Sequence of chain 16.A:
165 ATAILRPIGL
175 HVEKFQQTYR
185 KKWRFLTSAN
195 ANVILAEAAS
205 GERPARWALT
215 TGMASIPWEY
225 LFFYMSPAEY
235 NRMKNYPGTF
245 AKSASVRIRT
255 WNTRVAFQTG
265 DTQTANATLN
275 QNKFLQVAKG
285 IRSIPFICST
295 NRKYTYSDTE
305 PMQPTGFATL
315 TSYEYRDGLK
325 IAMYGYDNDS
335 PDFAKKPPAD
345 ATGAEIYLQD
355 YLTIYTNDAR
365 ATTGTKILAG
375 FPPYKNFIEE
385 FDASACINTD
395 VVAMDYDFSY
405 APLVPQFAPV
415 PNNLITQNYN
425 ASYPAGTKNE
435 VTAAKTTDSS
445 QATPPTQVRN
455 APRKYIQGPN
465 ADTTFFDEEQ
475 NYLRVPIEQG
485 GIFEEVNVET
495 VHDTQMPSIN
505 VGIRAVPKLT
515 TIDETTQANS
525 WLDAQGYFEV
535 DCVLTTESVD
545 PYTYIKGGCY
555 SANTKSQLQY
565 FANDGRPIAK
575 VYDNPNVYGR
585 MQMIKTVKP

Sequence of chain 19.A:
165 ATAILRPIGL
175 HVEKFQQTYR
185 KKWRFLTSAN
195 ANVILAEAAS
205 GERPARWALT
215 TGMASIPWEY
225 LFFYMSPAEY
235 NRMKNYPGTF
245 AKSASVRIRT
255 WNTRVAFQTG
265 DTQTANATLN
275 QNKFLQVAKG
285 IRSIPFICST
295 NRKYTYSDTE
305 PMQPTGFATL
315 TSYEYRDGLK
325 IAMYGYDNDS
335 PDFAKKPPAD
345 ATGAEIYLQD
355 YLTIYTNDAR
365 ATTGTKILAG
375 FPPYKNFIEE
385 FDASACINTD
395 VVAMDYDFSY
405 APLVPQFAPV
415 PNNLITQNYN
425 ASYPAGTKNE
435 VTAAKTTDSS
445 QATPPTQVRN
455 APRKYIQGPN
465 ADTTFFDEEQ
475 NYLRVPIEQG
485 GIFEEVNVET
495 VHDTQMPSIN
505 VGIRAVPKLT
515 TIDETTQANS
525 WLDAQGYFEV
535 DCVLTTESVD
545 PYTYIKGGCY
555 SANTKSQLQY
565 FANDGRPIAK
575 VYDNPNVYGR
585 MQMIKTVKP

Binding-site contacts:
Ligand atom N4 contacts residue LEU169 of chain 19.A at 3.9 Å.
Ligand atom C6 contacts residue LYS186 of chain 16.A at 3.7 Å.
Ligand atom O3' contacts residue ARG184 of chain 16.A at 3.1 Å (salt-bridge).
Ligand atom O4' contacts residue ASP535 of chain 16.A at 3.7 Å.
Ligand atom C2 contacts residue ILE172 of chain 19.A at 3.8 Å (hydrophobic).
Ligand atom N4 contacts residue ILE172 of chain 19.A at 3.7 Å.
Ligand atom C6 contacts residue DC1 of chain 17.C at 3.5 Å.
Ligand atom N1 contacts residue PRO171 of chain 19.A at 3.8 Å.
Ligand atom C5' contacts residue ARG251 of chain 16.A at 3.8 Å.
Ligand atom N1 contacts residue DC1 of chain 17.C at 2.9 Å (h-bond).
Ligand atom C2 contacts residue PRO171 of chain 19.A at 3.6 Å (hydrophobic).
Ligand atom N4 contacts residue LYS186 of chain 16.A at 3.9 Å.
Ligand atom N4 contacts residue ASN380 of chain 17.A at 3.1 Å (h-bond).
Ligand atom N3 contacts residue LYS186 of chain 16.A at 3.5 Å.
Ligand atom C2 contacts residue DC1 of chain 17.C at 3.5 Å.
Ligand atom N1 contacts residue ARG170 of chain 19.A at 2.5 Å (salt-bridge).
Ligand atom O6 contacts residue ARG170 of chain 19.A at 0.9 Å (salt-bridge).
Ligand atom C6 contacts residue ARG170 of chain 19.A at 1.9 Å.
Ligand atom N4 contacts residue LYS379 of chain 17.A at 3.0 Å (salt-bridge).
Ligand atom C5 contacts residue LYS186 of chain 16.A at 3.6 Å.
Ligand atom N2 contacts residue ILE172 of chain 19.A at 3.6 Å.
Ligand atom C5' contacts residue ARG184 of chain 16.A at 3.4 Å.
Ligand atom C5 contacts residue ARG170 of chain 19.A at 3.1 Å.
Ligand atom OP1 contacts residue ARG184 of chain 16.A at 2.5 Å (salt-bridge).
Ligand atom P contacts residue ARG184 of chain 16.A at 2.8 Å.
Ligand atom OP1 contacts residue ARG251 of chain 16.A at 3.4 Å (salt-bridge).
Ligand atom N3 contacts residue ILE172 of chain 19.A at 3.5 Å.
Ligand atom C4' contacts residue ARG184 of chain 16.A at 3.4 Å.
Ligand atom C4' contacts residue ARG251 of chain 16.A at 3.8 Å.
Ligand atom O5' contacts residue ARG184 of chain 16.A at 2.3 Å (salt-bridge).
Ligand atom O6 contacts residue DC1 of chain 17.C at 2.9 Å (h-bond).
Ligand atom C4 contacts residue ILE172 of chain 19.A at 3.5 Å (hydrophobic).
Ligand atom N2 contacts residue PRO171 of chain 19.A at 2.9 Å (h-bond).
Ligand atom C4 contacts residue LYS186 of chain 16.A at 3.6 Å.
Ligand atom C2 contacts residue ARG170 of chain 19.A at 3.9 Å.
Ligand atom N2 contacts residue DC1 of chain 17.C at 2.8 Å (h-bond).
Ligand atom N7 contacts residue ARG170 of chain 19.A at 3.8 Å.
Ligand atom O2 contacts residue ARG184 of chain 16.A at 3.7 Å.
Ligand atom O2 contacts residue LYS185 of chain 16.A at 3.7 Å.
Ligand atom C4 contacts residue LYS379 of chain 17.A at 3.9 Å.

A small-molecule ligand and the protein it binds are described below.
Small molecule (SMILES): N=c1ccn([C@H]2C[C@H](O[P](=O)(O)OC[C@H]3O[C@@H](n4cnc5c(=O)nc(N)[nH]c54)C[C@@H]3O)[C@@H](COP(=O)=O)O2)c(=O)[nH]1

Sequence of chain 17.A:
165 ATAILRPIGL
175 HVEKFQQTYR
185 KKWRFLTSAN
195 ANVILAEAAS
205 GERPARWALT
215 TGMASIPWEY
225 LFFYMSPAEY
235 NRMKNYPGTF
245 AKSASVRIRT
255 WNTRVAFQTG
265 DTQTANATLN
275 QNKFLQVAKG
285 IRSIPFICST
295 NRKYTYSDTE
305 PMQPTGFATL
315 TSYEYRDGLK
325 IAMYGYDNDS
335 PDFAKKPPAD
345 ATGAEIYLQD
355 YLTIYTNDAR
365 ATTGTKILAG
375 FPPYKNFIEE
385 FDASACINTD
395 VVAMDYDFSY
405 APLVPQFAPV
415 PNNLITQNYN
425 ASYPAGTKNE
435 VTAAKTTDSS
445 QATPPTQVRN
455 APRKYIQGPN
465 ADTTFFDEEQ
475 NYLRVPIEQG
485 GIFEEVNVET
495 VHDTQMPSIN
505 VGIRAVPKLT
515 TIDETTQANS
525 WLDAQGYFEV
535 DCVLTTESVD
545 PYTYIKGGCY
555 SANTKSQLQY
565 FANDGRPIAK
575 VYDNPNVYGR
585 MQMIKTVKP